Binding-site contacts:
Ligand atom O1 contacts residue THR69 of chain 1.A at 2.5 Å (h-bond).
Ligand atom P contacts residue THR180 of chain 1.A at 3.4 Å.
Ligand atom C6 contacts residue ILE220 of chain 1.A at 3.6 Å (hydrophobic).
Ligand atom C2A contacts residue ASN72 of chain 1.A at 3.2 Å.
Ligand atom N1 contacts residue PRO289 of chain 1.A at 2.9 Å.
Ligand atom O3 contacts residue ASN72 of chain 1.A at 2.9 Å (h-bond).
Ligand atom O2P contacts residue GLY176 of chain 1.A at 3.4 Å.
Ligand atom O1P contacts residue THR180 of chain 1.A at 2.7 Å (h-bond).
Ligand atom C5A contacts residue GLY176 of chain 1.A at 3.4 Å.
Ligand atom CE contacts residue GLY219 of chain 1.A at 3.1 Å.
Ligand atom C contacts residue ALA70 of chain 1.A at 3.6 Å (hydrophobic).
Ligand atom C2 contacts residue SER263 of chain 1.A at 3.7 Å.
Ligand atom C contacts residue THR73 of chain 1.A at 3.4 Å.
Ligand atom C2 contacts residue GLY219 of chain 1.A at 3.6 Å.
Ligand atom O3P contacts residue SER177 of chain 1.A at 3.4 Å (h-bond).
Ligand atom O3P contacts residue ALA175 of chain 1.A at 3.6 Å.
Ligand atom O1 contacts residue GLN142 of chain 1.A at 2.9 Å (h-bond).
Ligand atom C4A contacts residue GLY219 of chain 1.A at 3.3 Å.
Ligand atom C5 contacts residue GLY219 of chain 1.A at 3.2 Å.
Ligand atom C3 contacts residue GLY219 of chain 1.A at 3.5 Å.
Ligand atom O2 contacts residue THR69 of chain 1.A at 3.4 Å (h-bond).
Ligand atom O1 contacts residue ALA70 of chain 1.A at 3.1 Å (h-bond).
Ligand atom C2A contacts residue TYR295 of chain 1.A at 3.4 Å (hydrophobic).
Ligand atom O3P contacts residue GLY176 of chain 1.A at 3.0 Å (h-bond).
Ligand atom O1 contacts residue THR73 of chain 1.A at 3.0 Å.
Ligand atom O2 contacts residue ASN72 of chain 1.A at 2.9 Å (h-bond).
Ligand atom O3P contacts residue GLY178 of chain 1.A at 2.9 Å (h-bond).
Ligand atom C4 contacts residue GLY219 of chain 1.A at 3.0 Å.
Ligand atom O1P contacts residue SER177 of chain 1.A at 3.1 Å (h-bond).
Ligand atom C6 contacts residue PRO289 of chain 1.A at 3.6 Å (hydrophobic).
Ligand atom N1 contacts residue SER263 of chain 1.A at 3.3 Å (h-bond).
Ligand atom C contacts residue THR69 of chain 1.A at 3.3 Å.
Ligand atom C2A contacts residue SER263 of chain 1.A at 3.1 Å.
Ligand atom P contacts residue SER177 of chain 1.A at 3.4 Å.
Ligand atom O2 contacts residue GLY71 of chain 1.A at 3.5 Å (h-bond).
Ligand atom O4P contacts residue THR180 of chain 1.A at 3.2 Å (h-bond).
Ligand atom O2P contacts residue SER177 of chain 1.A at 2.6 Å (h-bond).
Ligand atom C2A contacts residue ASP290 of chain 1.A at 3.2 Å.
Ligand atom O2 contacts residue THR73 of chain 1.A at 2.9 Å (h-bond).
Ligand atom CG contacts residue ALA70 of chain 1.A at 3.3 Å (hydrophobic).

The small molecule below binds the protein below.
Small molecule (SMILES): CSCC[C@H](N=Cc1c(COP(=O)(O)O)cnc(C)c1O)C(=O)O

Sequence of chain 1.A:
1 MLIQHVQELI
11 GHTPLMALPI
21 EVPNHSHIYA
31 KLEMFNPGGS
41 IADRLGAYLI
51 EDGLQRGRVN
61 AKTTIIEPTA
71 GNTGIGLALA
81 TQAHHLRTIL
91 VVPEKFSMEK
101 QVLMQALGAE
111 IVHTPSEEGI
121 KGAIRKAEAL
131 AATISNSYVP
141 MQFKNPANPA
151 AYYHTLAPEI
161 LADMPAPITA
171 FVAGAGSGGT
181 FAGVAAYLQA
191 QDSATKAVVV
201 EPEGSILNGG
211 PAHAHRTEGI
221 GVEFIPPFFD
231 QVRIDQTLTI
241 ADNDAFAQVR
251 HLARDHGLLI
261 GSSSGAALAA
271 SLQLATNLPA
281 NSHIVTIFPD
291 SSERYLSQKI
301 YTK